Sequence of chain 1.A:
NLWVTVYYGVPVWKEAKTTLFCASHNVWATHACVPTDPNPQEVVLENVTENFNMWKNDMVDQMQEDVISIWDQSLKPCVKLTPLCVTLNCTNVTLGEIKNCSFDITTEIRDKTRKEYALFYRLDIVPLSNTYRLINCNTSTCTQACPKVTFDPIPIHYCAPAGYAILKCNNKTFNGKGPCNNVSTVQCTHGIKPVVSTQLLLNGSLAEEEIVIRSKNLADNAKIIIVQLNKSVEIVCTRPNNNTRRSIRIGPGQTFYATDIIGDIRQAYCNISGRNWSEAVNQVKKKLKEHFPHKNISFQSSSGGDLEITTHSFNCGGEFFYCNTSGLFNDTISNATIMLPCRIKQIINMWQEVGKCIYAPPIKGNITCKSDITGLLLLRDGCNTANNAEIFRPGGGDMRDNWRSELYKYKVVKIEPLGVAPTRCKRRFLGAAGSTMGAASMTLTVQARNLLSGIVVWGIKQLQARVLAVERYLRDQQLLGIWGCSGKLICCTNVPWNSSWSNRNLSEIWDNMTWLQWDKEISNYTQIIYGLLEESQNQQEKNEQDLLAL

The small molecule below binds the protein below.
Small molecule (SMILES): CC(=O)N[C@H]1[C@H](O[C@H]2[C@H](O)[C@@H](NC(C)=O)CO[C@@H]2CO)O[C@H](CO)[C@@H](O[C@@H]2O[C@H](CO)[C@@H](O)[C@H](O)[C@@H]2O)[C@@H]1O

Binding-site contacts:
Ligand atom C4 contacts residue ASN218 of chain 1.A at 4.2 Å.
Ligand atom C5 contacts residue ASN218 of chain 1.A at 3.7 Å.
Ligand atom O6 contacts residue ASN206 of chain 1.A at 3.8 Å.
Ligand atom C3 contacts residue ASN218 of chain 1.A at 3.7 Å.
Ligand atom O5 contacts residue ASN218 of chain 1.A at 2.4 Å (h-bond).
Ligand atom O6 contacts residue ASN218 of chain 1.A at 4.4 Å.
Ligand atom C6 contacts residue ASN218 of chain 1.A at 4.5 Å.
Ligand atom C2 contacts residue ASN218 of chain 1.A at 2.4 Å.
Ligand atom N2 contacts residue ASN218 of chain 1.A at 2.8 Å (h-bond).
Ligand atom C8 contacts residue GLU53 of chain 1.A at 3.5 Å.
Ligand atom O5 contacts residue ASN206 of chain 1.A at 3.8 Å.
Ligand atom C7 contacts residue ASN218 of chain 1.A at 3.4 Å.
Ligand atom C8 contacts residue ASN218 of chain 1.A at 4.4 Å.
Ligand atom C6 contacts residue ASN206 of chain 1.A at 4.2 Å.
Ligand atom O7 contacts residue ASN218 of chain 1.A at 3.5 Å.
Ligand atom C1 contacts residue ASN218 of chain 1.A at 1.5 Å.